A small-molecule ligand and the protein it binds are described below.
Small molecule (SMILES): Nc1nc2[nH]cnc2c(=O)[nH]1

Sequence of chain 15.D:
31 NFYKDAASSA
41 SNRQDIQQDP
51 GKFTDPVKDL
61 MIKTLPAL

Binding-site contacts:
Ligand atom N7 contacts residue TRP38 of chain 15.B at 3.7 Å.
Ligand atom C4 contacts residue TRP38 of chain 15.B at 4.1 Å (hydrophobic).
Ligand atom C2 contacts residue TRP38 of chain 15.B at 4.2 Å (hydrophobic).
Ligand atom N9 contacts residue TRP38 of chain 15.B at 4.4 Å.
Ligand atom N1 contacts residue TRP38 of chain 15.B at 4.1 Å.
Ligand atom N3 contacts residue TRP38 of chain 15.B at 4.3 Å.
Ligand atom C6 contacts residue TRP38 of chain 15.B at 3.9 Å (hydrophobic).
Ligand atom N1 contacts residue LYS58 of chain 15.D at 4.0 Å.
Ligand atom C8 contacts residue TRP38 of chain 15.B at 4.1 Å (hydrophobic).
Ligand atom C5 contacts residue TRP38 of chain 15.B at 3.9 Å (hydrophobic).
Ligand atom O6 contacts residue TRP38 of chain 15.B at 3.7 Å.
Ligand atom O6 contacts residue LYS58 of chain 15.D at 4.2 Å.

Sequence of chain 15.B:
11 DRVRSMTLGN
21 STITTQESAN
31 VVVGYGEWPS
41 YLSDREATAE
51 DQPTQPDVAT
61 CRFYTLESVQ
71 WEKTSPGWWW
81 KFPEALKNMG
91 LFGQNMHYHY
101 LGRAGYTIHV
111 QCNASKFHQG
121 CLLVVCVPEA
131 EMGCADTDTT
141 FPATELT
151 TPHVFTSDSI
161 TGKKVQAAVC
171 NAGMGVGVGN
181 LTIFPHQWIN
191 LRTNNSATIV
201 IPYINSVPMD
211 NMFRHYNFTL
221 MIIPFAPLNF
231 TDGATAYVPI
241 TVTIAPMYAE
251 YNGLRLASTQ